Binding-site contacts:
Ligand atom C2 contacts residue ASN1098 of chain 1.C at 2.4 Å.
Ligand atom C5 contacts residue ASN1098 of chain 1.C at 3.7 Å.
Ligand atom O5 contacts residue ASN1098 of chain 1.C at 2.4 Å (h-bond).
Ligand atom O4 contacts residue HIS1101 of chain 1.C at 4.2 Å.
Ligand atom O6 contacts residue PHE1103 of chain 1.C at 4.1 Å.
Ligand atom C7 contacts residue THR1100 of chain 1.C at 4.2 Å.
Ligand atom O7 contacts residue THR1100 of chain 1.C at 3.1 Å.
Ligand atom C8 contacts residue ASN1098 of chain 1.C at 4.2 Å.
Ligand atom O7 contacts residue ASN1098 of chain 1.C at 3.6 Å.
Ligand atom O5 contacts residue PHE1103 of chain 1.C at 3.9 Å.
Ligand atom C1 contacts residue ASN1098 of chain 1.C at 1.4 Å.
Ligand atom C6 contacts residue HIS1101 of chain 1.C at 3.3 Å.
Ligand atom C7 contacts residue ASN1098 of chain 1.C at 3.4 Å.
Ligand atom C6 contacts residue PHE1103 of chain 1.C at 3.8 Å (hydrophobic).
Ligand atom C3 contacts residue THR1100 of chain 1.C at 4.4 Å.
Ligand atom C3 contacts residue ASN1098 of chain 1.C at 3.8 Å.
Ligand atom C1 contacts residue THR1100 of chain 1.C at 3.7 Å.
Ligand atom O5 contacts residue THR1100 of chain 1.C at 4.2 Å.
Ligand atom C5 contacts residue THR1100 of chain 1.C at 4.0 Å.
Ligand atom C2 contacts residue THR1100 of chain 1.C at 4.5 Å.
Ligand atom N2 contacts residue ASN1098 of chain 1.C at 2.8 Å (h-bond).
Ligand atom C4 contacts residue ASN1098 of chain 1.C at 4.2 Å.
Ligand atom C5 contacts residue HIS1101 of chain 1.C at 3.3 Å.
Ligand atom O5 contacts residue HIS1101 of chain 1.C at 3.9 Å.
Ligand atom C5 contacts residue PHE1103 of chain 1.C at 4.4 Å (hydrophobic).

The small molecule below binds the protein below.
Small molecule (SMILES): CC(=O)N[C@@H]1[C@@H](O)[C@H](O)[C@@H](CO)O[C@H]1O

Sequence of chain 1.C:
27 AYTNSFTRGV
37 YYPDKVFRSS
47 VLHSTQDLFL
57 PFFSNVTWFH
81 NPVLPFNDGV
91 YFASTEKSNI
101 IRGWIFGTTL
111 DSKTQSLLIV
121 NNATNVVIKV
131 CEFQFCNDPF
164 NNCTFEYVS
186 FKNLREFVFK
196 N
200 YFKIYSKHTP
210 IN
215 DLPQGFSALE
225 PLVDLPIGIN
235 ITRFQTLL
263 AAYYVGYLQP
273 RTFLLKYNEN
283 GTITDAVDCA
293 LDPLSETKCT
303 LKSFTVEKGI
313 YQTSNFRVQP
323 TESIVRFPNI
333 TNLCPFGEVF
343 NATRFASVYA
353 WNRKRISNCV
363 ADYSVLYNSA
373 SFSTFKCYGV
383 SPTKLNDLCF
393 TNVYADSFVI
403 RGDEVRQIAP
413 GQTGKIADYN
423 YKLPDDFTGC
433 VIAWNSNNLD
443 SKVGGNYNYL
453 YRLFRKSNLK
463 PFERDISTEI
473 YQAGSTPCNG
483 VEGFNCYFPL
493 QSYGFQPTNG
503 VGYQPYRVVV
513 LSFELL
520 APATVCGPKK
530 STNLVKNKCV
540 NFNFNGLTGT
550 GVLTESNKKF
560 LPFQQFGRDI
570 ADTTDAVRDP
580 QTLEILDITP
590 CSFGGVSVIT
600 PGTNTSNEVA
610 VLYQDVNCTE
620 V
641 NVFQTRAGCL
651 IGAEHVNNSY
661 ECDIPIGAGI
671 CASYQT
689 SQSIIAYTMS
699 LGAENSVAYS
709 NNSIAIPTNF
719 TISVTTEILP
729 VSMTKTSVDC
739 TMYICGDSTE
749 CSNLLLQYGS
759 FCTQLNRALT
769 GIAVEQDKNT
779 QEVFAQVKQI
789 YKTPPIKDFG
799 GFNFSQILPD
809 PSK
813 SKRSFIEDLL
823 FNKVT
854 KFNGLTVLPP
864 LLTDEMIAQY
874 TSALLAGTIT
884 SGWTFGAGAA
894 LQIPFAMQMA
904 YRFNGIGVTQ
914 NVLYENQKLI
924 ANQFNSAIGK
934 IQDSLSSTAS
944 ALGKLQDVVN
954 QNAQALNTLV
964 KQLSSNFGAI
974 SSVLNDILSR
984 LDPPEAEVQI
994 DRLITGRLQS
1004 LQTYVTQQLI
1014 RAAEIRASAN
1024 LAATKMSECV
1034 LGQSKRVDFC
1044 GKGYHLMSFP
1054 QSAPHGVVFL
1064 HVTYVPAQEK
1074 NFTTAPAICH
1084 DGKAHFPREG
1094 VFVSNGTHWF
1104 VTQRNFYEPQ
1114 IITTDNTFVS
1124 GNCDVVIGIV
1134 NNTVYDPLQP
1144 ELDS